Binding-site contacts:
Ligand atom C21 contacts residue SER195 of chain 1.A at 3.6 Å.
Ligand atom C17 contacts residue ALA200 of chain 1.A at 3.7 Å (hydrophobic).
Ligand atom C14 contacts residue HIS62 of chain 1.A at 3.4 Å.
Ligand atom O57 contacts residue LEU222 of chain 1.A at 3.6 Å.
Ligand atom C24 contacts residue SER195 of chain 1.A at 3.4 Å.
Ligand atom C51 contacts residue GLY223 of chain 1.A at 3.6 Å.
Ligand atom C31 contacts residue TRP220 of chain 1.A at 3.5 Å (hydrophobic).
Ligand atom C32 contacts residue TRP220 of chain 1.A at 3.4 Å (hydrophobic).
Ligand atom C25 contacts residue THR218 of chain 1.A at 3.7 Å.
Ligand atom C54 contacts residue GLN197 of chain 1.A at 3.6 Å.
Ligand atom O57 contacts residue GLY221 of chain 1.A at 3.3 Å (h-bond).
Ligand atom N23 contacts residue GLY231 of chain 1.A at 3.6 Å.
Ligand atom N23 contacts residue SER195 of chain 1.A at 2.7 Å (h-bond).
Ligand atom C15 contacts residue SER219 of chain 1.A at 3.7 Å.
Ligand atom O57 contacts residue GLY223 of chain 1.A at 3.2 Å (h-bond).
Ligand atom C06 contacts residue HIS62 of chain 1.A at 3.6 Å.
Ligand atom C51 contacts residue GLY221 of chain 1.A at 3.4 Å.
Ligand atom C13 contacts residue HIS62 of chain 1.A at 3.7 Å.
Ligand atom C04 contacts residue SER219 of chain 1.A at 3.5 Å.
Ligand atom S49 contacts residue GLY221 of chain 1.A at 3.4 Å (h-bond).
Ligand atom C20 contacts residue GLY221 of chain 1.A at 3.4 Å.
Ligand atom C53 contacts residue GLN197 of chain 1.A at 3.3 Å.
Ligand atom C24 contacts residue CYS196 of chain 1.A at 3.7 Å (hydrophobic).
Ligand atom O01 contacts residue TRP220 of chain 1.A at 3.3 Å.
Ligand atom C35 contacts residue ARG178 of chain 1.A at 3.5 Å.
Ligand atom C08 contacts residue ASP105 of chain 1.A at 3.5 Å.
Ligand atom C22 contacts residue ASP194 of chain 1.A at 3.5 Å.
Ligand atom N33 contacts residue TRP220 of chain 1.A at 3.5 Å.
Ligand atom C07 contacts residue ASP105 of chain 1.A at 3.5 Å.
Ligand atom C20 contacts residue TRP220 of chain 1.A at 3.7 Å (hydrophobic).
Ligand atom C22 contacts residue SER195 of chain 1.A at 3.3 Å.
Ligand atom C22 contacts residue GLY223 of chain 1.A at 3.6 Å.
Ligand atom N23 contacts residue ASP194 of chain 1.A at 3.0 Å (salt-bridge).
Ligand atom CL55 contacts residue GLN197 of chain 1.A at 3.4 Å.
Ligand atom N48 contacts residue GLY221 of chain 1.A at 2.8 Å (h-bond).
Ligand atom C25 contacts residue CYS196 of chain 1.A at 3.4 Å (hydrophobic).
Ligand atom C07 contacts residue SER219 of chain 1.A at 3.5 Å.
Ligand atom O01 contacts residue GLY221 of chain 1.A at 3.2 Å (h-bond).
Ligand atom C05 contacts residue HIS62 of chain 1.A at 3.4 Å.
Ligand atom N16 contacts residue SER219 of chain 1.A at 2.9 Å (h-bond).

This small molecule binds to this protein.
Small molecule (SMILES): NCc1ccc(CNC(=O)[C@@H]2Cc3ccc(cc3)NC(=O)CCN3CCN(CCC(=O)Nc4ccc(cc4)C[C@@H](NS(=O)(=O)c4cccc(Cl)c4)C(=O)N2)CC3)cc1

Sequence of chain 1.A:
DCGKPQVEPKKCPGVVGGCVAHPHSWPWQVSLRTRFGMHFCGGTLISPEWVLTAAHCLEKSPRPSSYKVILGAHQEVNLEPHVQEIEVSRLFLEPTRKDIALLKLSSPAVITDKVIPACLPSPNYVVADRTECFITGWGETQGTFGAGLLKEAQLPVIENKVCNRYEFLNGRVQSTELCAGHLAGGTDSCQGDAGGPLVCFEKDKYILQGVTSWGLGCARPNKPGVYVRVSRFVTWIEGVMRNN